Sequence of chain 1.C:
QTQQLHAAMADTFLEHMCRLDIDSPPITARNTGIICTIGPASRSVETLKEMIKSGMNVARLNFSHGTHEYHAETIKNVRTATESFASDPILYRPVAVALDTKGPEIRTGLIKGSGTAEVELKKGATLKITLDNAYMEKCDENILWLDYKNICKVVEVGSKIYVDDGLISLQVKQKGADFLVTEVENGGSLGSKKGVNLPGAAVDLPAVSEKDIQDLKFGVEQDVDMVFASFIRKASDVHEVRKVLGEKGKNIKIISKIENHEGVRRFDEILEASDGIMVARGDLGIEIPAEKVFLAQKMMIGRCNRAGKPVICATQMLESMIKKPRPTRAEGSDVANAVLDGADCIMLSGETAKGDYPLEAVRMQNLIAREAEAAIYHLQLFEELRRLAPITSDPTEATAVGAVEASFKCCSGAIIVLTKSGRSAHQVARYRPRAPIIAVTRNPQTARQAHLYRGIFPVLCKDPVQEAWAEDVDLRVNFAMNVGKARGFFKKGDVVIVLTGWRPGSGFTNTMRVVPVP

Binding-site contacts:
Ligand atom O6P contacts residue GLY507 of chain 1.C at 2.7 Å (h-bond).
Ligand atom O2P contacts residue GLY505 of chain 1.C at 2.6 Å (h-bond).
Ligand atom O1P contacts residue ARG476 of chain 1.C at 3.1 Å (salt-bridge).
Ligand atom C6 contacts residue SER424 of chain 1.C at 3.6 Å.
Ligand atom C6 contacts residue THR509 of chain 1.C at 3.5 Å.
Ligand atom O3 contacts residue GLY501 of chain 1.C at 2.9 Å.
Ligand atom O1P contacts residue TRP469 of chain 1.C at 3.0 Å (h-bond).
Ligand atom C6 contacts residue THR419 of chain 1.C at 3.6 Å.
Ligand atom O3 contacts residue ARG503 of chain 1.C at 3.1 Å (salt-bridge).
Ligand atom O5P contacts residue LYS420 of chain 1.C at 3.6 Å.
Ligand atom P1 contacts residue ARG476 of chain 1.C at 3.6 Å.
Ligand atom O5 contacts residue GLY505 of chain 1.C at 3.6 Å (h-bond).
Ligand atom O2P contacts residue LYS420 of chain 1.C at 3.6 Å.
Ligand atom O3P contacts residue ARG476 of chain 1.C at 3.4 Å (salt-bridge).
Ligand atom P2 contacts residue THR419 of chain 1.C at 3.6 Å.
Ligand atom O6 contacts residue THR419 of chain 1.C at 3.5 Å.
Ligand atom P2 contacts residue SER424 of chain 1.C at 3.6 Å.
Ligand atom C3 contacts residue GLY505 of chain 1.C at 3.4 Å.
Ligand atom O5P contacts residue SER421 of chain 1.C at 2.6 Å (h-bond).
Ligand atom C3 contacts residue ARG503 of chain 1.C at 3.5 Å.
Ligand atom O2 contacts residue LEU418 of chain 1.C at 3.5 Å.
Ligand atom O1 contacts residue ARG476 of chain 1.C at 3.3 Å (salt-bridge).
Ligand atom O6P contacts residue SER506 of chain 1.C at 3.4 Å.
Ligand atom C4 contacts residue THR509 of chain 1.C at 3.6 Å.
Ligand atom O6 contacts residue LYS420 of chain 1.C at 3.0 Å (salt-bridge).
Ligand atom C6 contacts residue LEU418 of chain 1.C at 3.3 Å (hydrophobic).
Ligand atom P2 contacts residue SER506 of chain 1.C at 3.6 Å.
Ligand atom O6P contacts residue SER424 of chain 1.C at 3.5 Å (h-bond).
Ligand atom O2P contacts residue PRO504 of chain 1.C at 3.3 Å.
Ligand atom O4 contacts residue PHE508 of chain 1.C at 2.8 Å (h-bond).
Ligand atom O4P contacts residue THR419 of chain 1.C at 2.6 Å (h-bond).
Ligand atom O4 contacts residue GLY505 of chain 1.C at 2.9 Å (h-bond).
Ligand atom O3 contacts residue TRP469 of chain 1.C at 3.7 Å.
Ligand atom C5 contacts residue GLY505 of chain 1.C at 3.1 Å.
Ligand atom O4 contacts residue GLY507 of chain 1.C at 3.7 Å.
Ligand atom O3P contacts residue LYS420 of chain 1.C at 3.3 Å.
Ligand atom O5P contacts residue SER506 of chain 1.C at 2.6 Å (h-bond).
Ligand atom O4 contacts residue THR509 of chain 1.C at 3.2 Å (h-bond).
Ligand atom C4 contacts residue GLY505 of chain 1.C at 3.4 Å.
Ligand atom O4P contacts residue SER424 of chain 1.C at 2.7 Å (h-bond).

A small-molecule ligand and the protein it binds are described below.
Small molecule (SMILES): O=P(O)(O)OC[C@H]1O[C@](O)(COP(=O)(O)O)[C@@H](O)[C@@H]1O